A protein and the small-molecule ligand that binds it are described below.
Small molecule (SMILES): Cc1cc(CNC(=O)[C@@H]2C[C@@H](O)CN2C(=O)CC(C)(C)C)ccc1-c1cncs1

Sequence of chain 1.I:
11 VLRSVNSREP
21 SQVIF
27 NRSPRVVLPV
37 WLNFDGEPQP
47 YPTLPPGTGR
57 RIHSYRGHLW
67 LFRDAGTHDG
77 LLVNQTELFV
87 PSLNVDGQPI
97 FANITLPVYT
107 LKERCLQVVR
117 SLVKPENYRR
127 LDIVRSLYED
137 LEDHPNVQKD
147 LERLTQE

Binding-site contacts:
Ligand atom CB contacts residue TYR47 of chain 1.I at 3.6 Å (hydrophobic).
Ligand atom CD2 contacts residue TYR47 of chain 1.I at 3.4 Å (hydrophobic).
Ligand atom CG contacts residue TRP66 of chain 1.I at 3.6 Å (hydrophobic).
Ligand atom CAH contacts residue TYR47 of chain 1.I at 3.8 Å (hydrophobic).
Ligand atom C contacts residue HIS59 of chain 1.I at 3.6 Å.
Ligand atom CAX contacts residue ILE58 of chain 1.I at 3.8 Å (hydrophobic).
Ligand atom SAS contacts residue TYR47 of chain 1.I at 3.8 Å.
Ligand atom OAE contacts residue TYR61 of chain 1.I at 3.4 Å.
Ligand atom OD1 contacts residue TYR61 of chain 1.I at 3.7 Å.
Ligand atom CAC contacts residue TRP37 of chain 1.I at 3.6 Å (hydrophobic).
Ligand atom CAD contacts residue TRP37 of chain 1.I at 4.0 Å (hydrophobic).
Ligand atom CD2 contacts residue TRP37 of chain 1.I at 3.6 Å (hydrophobic).
Ligand atom CAJ contacts residue LEU50 of chain 1.I at 3.8 Å (hydrophobic).
Ligand atom CAI contacts residue ILE58 of chain 1.I at 3.5 Å (hydrophobic).
Ligand atom CAM contacts residue HIS59 of chain 1.I at 3.9 Å.
Ligand atom CG contacts residue TYR47 of chain 1.I at 3.9 Å (hydrophobic).
Ligand atom CB contacts residue HIS59 of chain 1.I at 3.5 Å.
Ligand atom CB contacts residue TRP66 of chain 1.I at 3.5 Å (hydrophobic).
Ligand atom CAJ contacts residue PRO48 of chain 1.I at 3.2 Å (hydrophobic).
Ligand atom CAT contacts residue TYR61 of chain 1.I at 3.5 Å (hydrophobic).
Ligand atom N contacts residue TYR61 of chain 1.I at 3.9 Å.
Ligand atom C contacts residue TYR47 of chain 1.I at 3.4 Å (hydrophobic).
Ligand atom OD1 contacts residue SER60 of chain 1.I at 2.6 Å (h-bond).
Ligand atom CAC contacts residue TYR47 of chain 1.I at 3.5 Å (hydrophobic).
Ligand atom CAY contacts residue TYR47 of chain 1.I at 3.8 Å (hydrophobic).
Ligand atom NAQ contacts residue ARG56 of chain 1.I at 3.3 Å (salt-bridge).
Ligand atom CAW contacts residue TYR47 of chain 1.I at 3.9 Å (hydrophobic).
Ligand atom CG contacts residue TRP37 of chain 1.I at 3.9 Å (hydrophobic).
Ligand atom SAS contacts residue PRO48 of chain 1.I at 4.0 Å.
Ligand atom CAH contacts residue HIS59 of chain 1.I at 3.6 Å.
Ligand atom CA contacts residue HIS59 of chain 1.I at 3.4 Å.
Ligand atom CG contacts residue HIS64 of chain 1.I at 3.8 Å.
Ligand atom O contacts residue TYR47 of chain 1.I at 2.6 Å (h-bond).
Ligand atom CAI contacts residue TYR47 of chain 1.I at 3.8 Å (hydrophobic).
Ligand atom CA contacts residue TYR47 of chain 1.I at 3.8 Å (hydrophobic).
Ligand atom CG contacts residue SER60 of chain 1.I at 3.6 Å.
Ligand atom NAR contacts residue HIS59 of chain 1.I at 2.9 Å (h-bond).
Ligand atom CB contacts residue SER60 of chain 1.I at 3.9 Å.
Ligand atom OD1 contacts residue HIS64 of chain 1.I at 2.8 Å (h-bond).
Ligand atom N contacts residue TYR47 of chain 1.I at 3.7 Å.